A protein and the small-molecule ligand that binds it are described below.
Small molecule (SMILES): Clc1cccc(Cn2ccc3c(N4CCNCC4)nc4ccccc4c32)c1

Binding-site contacts:
Ligand atom C26 contacts residue TYR230 of chain 1.E at 4.0 Å (hydrophobic).
Ligand atom C16 contacts residue ARG169 of chain 1.E at 3.7 Å.
Ligand atom C14 contacts residue ARG169 of chain 1.E at 3.2 Å.
Ligand atom C15 contacts residue ASP146 of chain 1.E at 3.4 Å.
Ligand atom C10 contacts residue TYR311 of chain 1.A at 3.8 Å (hydrophobic).
Ligand atom C04 contacts residue ARG273 of chain 1.E at 3.3 Å.
Ligand atom C10 contacts residue PHE303 of chain 1.A at 3.9 Å (hydrophobic).
Ligand atom C20 contacts residue TYR230 of chain 1.E at 3.7 Å (hydrophobic).
Ligand atom CL01 contacts residue ILE284 of chain 1.E at 3.8 Å.
Ligand atom N21 contacts residue TYR230 of chain 1.E at 4.0 Å.
Ligand atom C02 contacts residue ILE305 of chain 1.A at 3.5 Å (hydrophobic).
Ligand atom C16 contacts residue TRP167 of chain 1.E at 3.2 Å (hydrophobic).
Ligand atom C03 contacts residue ASP281 of chain 1.E at 3.7 Å.
Ligand atom CL01 contacts residue ILE305 of chain 1.A at 3.5 Å.
Ligand atom C26 contacts residue TYR311 of chain 1.A at 3.8 Å (hydrophobic).
Ligand atom N24 contacts residue TRP260 of chain 1.A at 3.4 Å (h-bond).
Ligand atom N19 contacts residue TYR230 of chain 1.E at 3.6 Å.
Ligand atom C23 contacts residue TRP167 of chain 1.E at 3.6 Å (hydrophobic).
Ligand atom C17 contacts residue ARG169 of chain 1.E at 4.0 Å.
Ligand atom C22 contacts residue TRP167 of chain 1.E at 3.6 Å (hydrophobic).
Ligand atom C13 contacts residue ARG169 of chain 1.E at 3.8 Å.
Ligand atom C17 contacts residue TYR168 of chain 1.E at 3.7 Å (hydrophobic).
Ligand atom C14 contacts residue ASP146 of chain 1.E at 4.0 Å.
Ligand atom C07 contacts residue ARG169 of chain 1.E at 3.7 Å.
Ligand atom C20 contacts residue TRP167 of chain 1.E at 4.0 Å (hydrophobic).
Ligand atom C15 contacts residue ARG169 of chain 1.E at 3.3 Å.
Ligand atom C15 contacts residue ILE148 of chain 1.E at 3.6 Å (hydrophobic).
Ligand atom C26 contacts residue TRP260 of chain 1.A at 3.1 Å (hydrophobic).
Ligand atom N19 contacts residue TRP167 of chain 1.E at 3.8 Å.
Ligand atom C17 contacts residue TRP167 of chain 1.E at 3.4 Å (hydrophobic).
Ligand atom CL01 contacts residue SER283 of chain 1.E at 2.8 Å.
Ligand atom C16 contacts residue ASP146 of chain 1.E at 4.0 Å.
Ligand atom C22 contacts residue TRP260 of chain 1.A at 3.6 Å (hydrophobic).
Ligand atom C11 contacts residue TYR230 of chain 1.E at 4.0 Å (hydrophobic).
Ligand atom C25 contacts residue TYR311 of chain 1.A at 3.5 Å (hydrophobic).
Ligand atom C16 contacts residue ILE148 of chain 1.E at 4.0 Å (hydrophobic).
Ligand atom C02 contacts residue ILE148 of chain 1.E at 4.0 Å (hydrophobic).
Ligand atom CL01 contacts residue ILE148 of chain 1.E at 3.4 Å.
Ligand atom C25 contacts residue TRP260 of chain 1.A at 3.3 Å (hydrophobic).
Ligand atom C27 contacts residue ILE305 of chain 1.A at 3.5 Å (hydrophobic).

Sequence of chain 1.E:
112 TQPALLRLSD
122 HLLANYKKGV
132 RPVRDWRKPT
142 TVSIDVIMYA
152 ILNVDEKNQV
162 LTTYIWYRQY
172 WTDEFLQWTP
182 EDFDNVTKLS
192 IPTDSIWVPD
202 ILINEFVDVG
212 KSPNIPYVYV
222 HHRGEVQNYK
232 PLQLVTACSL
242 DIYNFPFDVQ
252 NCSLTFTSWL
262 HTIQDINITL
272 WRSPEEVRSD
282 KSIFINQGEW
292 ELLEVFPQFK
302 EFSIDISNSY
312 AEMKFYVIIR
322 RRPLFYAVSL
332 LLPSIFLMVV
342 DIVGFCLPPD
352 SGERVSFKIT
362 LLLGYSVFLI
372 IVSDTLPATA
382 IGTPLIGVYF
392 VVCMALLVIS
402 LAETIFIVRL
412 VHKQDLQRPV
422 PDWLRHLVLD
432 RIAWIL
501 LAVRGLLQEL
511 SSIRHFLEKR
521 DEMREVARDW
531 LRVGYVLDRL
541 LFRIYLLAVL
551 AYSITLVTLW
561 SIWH

Sequence of chain 1.A:
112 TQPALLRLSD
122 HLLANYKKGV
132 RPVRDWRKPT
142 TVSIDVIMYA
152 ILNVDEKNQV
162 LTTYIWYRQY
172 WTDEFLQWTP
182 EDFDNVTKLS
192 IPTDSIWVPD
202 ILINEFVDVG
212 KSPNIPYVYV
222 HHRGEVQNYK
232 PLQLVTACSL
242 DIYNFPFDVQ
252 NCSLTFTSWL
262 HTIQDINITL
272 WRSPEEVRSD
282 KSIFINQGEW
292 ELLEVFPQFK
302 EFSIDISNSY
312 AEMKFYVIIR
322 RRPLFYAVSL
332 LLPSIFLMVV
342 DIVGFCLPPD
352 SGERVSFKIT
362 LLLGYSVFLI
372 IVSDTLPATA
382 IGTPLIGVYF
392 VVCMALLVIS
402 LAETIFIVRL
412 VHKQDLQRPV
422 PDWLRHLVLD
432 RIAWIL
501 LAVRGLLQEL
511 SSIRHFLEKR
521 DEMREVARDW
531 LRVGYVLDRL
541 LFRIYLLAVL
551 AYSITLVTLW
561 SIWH